A protein and the small-molecule ligand that binds it are described below.
Small molecule (SMILES): CCC[C@H](NC(=O)[C@H](CC(C)C)NC(=O)Oc1ccccc1)[C@H](O)C(=O)NCc1ccccn1

Binding-site contacts:
Ligand atom N1 contacts residue LEU143 of chain 1.A at 3.7 Å.
Ligand atom CD2 contacts residue GLN191 of chain 1.A at 3.6 Å.
Ligand atom C5 contacts residue PHE142 of chain 1.A at 3.7 Å (hydrophobic).
Ligand atom N1 contacts residue PHE142 of chain 1.A at 3.7 Å.
Ligand atom C6 contacts residue LEU143 of chain 1.A at 3.6 Å (hydrophobic).
Ligand atom O contacts residue GLY145 of chain 1.A at 2.9 Å (h-bond).
Ligand atom O24 contacts residue HIS43 of chain 1.A at 2.4 Å (h-bond).
Ligand atom C6 contacts residue PHE142 of chain 1.A at 3.2 Å (hydrophobic).
Ligand atom C07 contacts residue ASN144 of chain 1.A at 3.7 Å.
Ligand atom C5 contacts residue GLU168 of chain 1.A at 3.4 Å.
Ligand atom C01 contacts residue THR28 of chain 1.A at 3.2 Å.
Ligand atom CD1 contacts residue SER48 of chain 1.A at 3.3 Å.
Ligand atom CM contacts residue HIS165 of chain 1.A at 3.2 Å.
Ligand atom C03 contacts residue CYS147 of chain 1.A at 3.4 Å (hydrophobic).
Ligand atom O contacts residue ASN144 of chain 1.A at 2.9 Å.
Ligand atom O contacts residue SER146 of chain 1.A at 3.1 Å (h-bond).
Ligand atom C2 contacts residue HIS165 of chain 1.A at 3.6 Å.
Ligand atom O24 contacts residue CYS147 of chain 1.A at 2.6 Å (h-bond).
Ligand atom C5 contacts residue LEU143 of chain 1.A at 3.6 Å (hydrophobic).
Ligand atom C4 contacts residue ASN144 of chain 1.A at 3.8 Å.
Ligand atom C contacts residue CYS147 of chain 1.A at 2.5 Å (hydrophobic).
Ligand atom O contacts residue CYS147 of chain 1.A at 3.0 Å (h-bond).
Ligand atom N contacts residue CYS147 of chain 1.A at 3.2 Å.
Ligand atom C23 contacts residue CYS147 of chain 1.A at 1.7 Å (hydrophobic).
Ligand atom N contacts residue ASN144 of chain 1.A at 3.5 Å.
Ligand atom CM contacts residue SER146 of chain 1.A at 3.7 Å.
Ligand atom N contacts residue GLY145 of chain 1.A at 3.7 Å.
Ligand atom C5 contacts residue ASN144 of chain 1.A at 3.8 Å.
Ligand atom CA contacts residue CYS147 of chain 1.A at 3.1 Å (hydrophobic).
Ligand atom O09 contacts residue ASN144 of chain 1.A at 3.3 Å.
Ligand atom N1 contacts residue HIS165 of chain 1.A at 3.1 Å (h-bond).
Ligand atom N1 contacts residue SER146 of chain 1.A at 3.3 Å (h-bond).
Ligand atom N contacts residue CYS147 of chain 1.A at 3.7 Å.
Ligand atom C23 contacts residue HIS43 of chain 1.A at 3.5 Å.
Ligand atom N contacts residue HIS166 of chain 1.A at 3.0 Å (h-bond).
Ligand atom C2 contacts residue SER146 of chain 1.A at 3.6 Å.
Ligand atom O contacts residue GLY145 of chain 1.A at 3.0 Å (h-bond).
Ligand atom C6 contacts residue GLU168 of chain 1.A at 3.3 Å.
Ligand atom CM contacts residue HIS166 of chain 1.A at 3.6 Å.
Ligand atom O24 contacts residue HIS166 of chain 1.A at 3.2 Å (h-bond).

Sequence of chain 1.A:
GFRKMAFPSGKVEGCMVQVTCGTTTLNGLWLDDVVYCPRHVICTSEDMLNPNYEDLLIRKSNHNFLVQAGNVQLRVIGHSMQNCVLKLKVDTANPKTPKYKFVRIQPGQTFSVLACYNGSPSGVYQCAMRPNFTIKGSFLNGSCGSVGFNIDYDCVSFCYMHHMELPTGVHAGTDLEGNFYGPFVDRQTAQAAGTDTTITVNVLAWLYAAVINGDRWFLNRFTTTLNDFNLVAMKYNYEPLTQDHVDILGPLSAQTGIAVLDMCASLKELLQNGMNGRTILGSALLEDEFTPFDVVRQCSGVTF